Sequence of chain 1.D:
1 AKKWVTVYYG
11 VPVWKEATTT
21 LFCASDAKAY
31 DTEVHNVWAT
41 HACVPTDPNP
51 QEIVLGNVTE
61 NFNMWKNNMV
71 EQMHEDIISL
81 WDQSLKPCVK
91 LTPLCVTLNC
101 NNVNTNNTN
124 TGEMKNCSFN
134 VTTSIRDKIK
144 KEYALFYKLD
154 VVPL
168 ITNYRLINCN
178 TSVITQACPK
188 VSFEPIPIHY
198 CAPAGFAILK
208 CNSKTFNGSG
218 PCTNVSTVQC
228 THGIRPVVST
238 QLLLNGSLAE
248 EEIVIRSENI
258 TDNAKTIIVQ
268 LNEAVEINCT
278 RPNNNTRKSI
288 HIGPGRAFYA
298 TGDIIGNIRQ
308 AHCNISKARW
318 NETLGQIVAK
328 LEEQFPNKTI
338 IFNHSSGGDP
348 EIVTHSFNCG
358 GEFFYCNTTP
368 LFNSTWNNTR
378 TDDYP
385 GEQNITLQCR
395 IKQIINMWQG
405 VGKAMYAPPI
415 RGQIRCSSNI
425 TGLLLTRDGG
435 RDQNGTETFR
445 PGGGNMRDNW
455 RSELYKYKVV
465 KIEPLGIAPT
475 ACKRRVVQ

Binding-site contacts:
Ligand atom C8 contacts residue ASN438 of chain 1.D at 3.9 Å.
Ligand atom C7 contacts residue ASN438 of chain 1.D at 3.0 Å.
Ligand atom C5 contacts residue ASN438 of chain 1.D at 3.6 Å.
Ligand atom C2 contacts residue ASN438 of chain 1.D at 2.5 Å.
Ligand atom O5 contacts residue GLN437 of chain 1.D at 4.4 Å.
Ligand atom O6 contacts residue GLN437 of chain 1.D at 3.1 Å (h-bond).
Ligand atom C1 contacts residue ASN438 of chain 1.D at 1.4 Å.
Ligand atom C6 contacts residue GLN437 of chain 1.D at 4.4 Å.
Ligand atom C4 contacts residue ASN438 of chain 1.D at 4.2 Å.
Ligand atom C3 contacts residue ASN438 of chain 1.D at 3.9 Å.
Ligand atom N2 contacts residue ASN438 of chain 1.D at 2.4 Å (h-bond).
Ligand atom O7 contacts residue ASN438 of chain 1.D at 3.6 Å (h-bond).
Ligand atom O5 contacts residue ASN438 of chain 1.D at 2.3 Å (h-bond).

This small molecule binds to this protein.
Small molecule (SMILES): CC(=O)N[C@@H]1[C@@H](O)[C@H](O)[C@@H](CO)O[C@H]1O